This protein binds this small molecule.
Small molecule (SMILES): OC[C@H]1O[C@@H](O[C@H]2[C@H](O)[C@@H](O)[C@H](O[C@H]3[C@H](O)[C@@H](O)[C@H](O[C@H]4[C@H](O)[C@@H](O)[C@H](O)O[C@@H]4CO)O[C@@H]3CO)O[C@@H]2CO)[C@H](O)[C@@H](O)[C@@H]1O

Binding-site contacts:
Ligand atom O6 contacts residue ASP179 of chain 1.A at 3.5 Å (salt-bridge).
Ligand atom O6 contacts residue TRP376 of chain 1.A at 3.6 Å.
Ligand atom O4 contacts residue TRP367 of chain 1.A at 3.7 Å.
Ligand atom O6 contacts residue ASP214 of chain 1.A at 2.7 Å (salt-bridge).
Ligand atom O3 contacts residue TRP367 of chain 1.A at 3.5 Å.
Ligand atom O4 contacts residue TRP376 of chain 1.A at 3.6 Å.
Ligand atom O3 contacts residue ARG107 of chain 1.A at 3.0 Å (salt-bridge).
Ligand atom O5 contacts residue ARG267 of chain 1.A at 3.8 Å.
Ligand atom C3 contacts residue ARG107 of chain 1.A at 3.7 Å.
Ligand atom C4 contacts residue TRP367 of chain 1.A at 3.5 Å (hydrophobic).
Ligand atom O2 contacts residue ASP259 of chain 1.A at 2.8 Å (salt-bridge).
Ligand atom C1 contacts residue ARG394 of chain 1.A at 3.7 Å.
Ligand atom C2 contacts residue TYR145 of chain 1.A at 3.8 Å (hydrophobic).
Ligand atom O6 contacts residue THR246 of chain 1.A at 3.0 Å (h-bond).
Ligand atom O6 contacts residue ARG251 of chain 1.A at 2.9 Å (salt-bridge).
Ligand atom C2 contacts residue PRO258 of chain 1.A at 3.4 Å (hydrophobic).
Ligand atom C2 contacts residue TRP367 of chain 1.A at 3.8 Å (hydrophobic).
Ligand atom O4 contacts residue ASP259 of chain 1.A at 3.7 Å.
Ligand atom C6 contacts residue THR246 of chain 1.A at 3.8 Å.
Ligand atom C3 contacts residue ASP259 of chain 1.A at 3.7 Å.
Ligand atom O5 contacts residue ARG251 of chain 1.A at 3.3 Å (salt-bridge).
Ligand atom C2 contacts residue ASP259 of chain 1.A at 3.6 Å.
Ligand atom O1 contacts residue ARG394 of chain 1.A at 2.9 Å (salt-bridge).
Ligand atom O6 contacts residue ARG394 of chain 1.A at 3.0 Å (salt-bridge).
Ligand atom C6 contacts residue ARG394 of chain 1.A at 3.8 Å.
Ligand atom O6 contacts residue TYR247 of chain 1.A at 2.8 Å (h-bond).
Ligand atom C6 contacts residue ASP262 of chain 1.A at 3.8 Å.
Ligand atom O5 contacts residue TYR247 of chain 1.A at 3.6 Å (h-bond).
Ligand atom O6 contacts residue GLN175 of chain 1.A at 3.8 Å.
Ligand atom C6 contacts residue TYR247 of chain 1.A at 3.7 Å (hydrophobic).
Ligand atom O2 contacts residue THR246 of chain 1.A at 3.0 Å (h-bond).
Ligand atom C6 contacts residue ARG267 of chain 1.A at 3.8 Å.
Ligand atom O3 contacts residue ARG251 of chain 1.A at 3.3 Å (salt-bridge).
Ligand atom O6 contacts residue GLN212 of chain 1.A at 3.3 Å (h-bond).
Ligand atom O5 contacts residue ARG394 of chain 1.A at 3.3 Å (salt-bridge).
Ligand atom O3 contacts residue GLN175 of chain 1.A at 3.7 Å.
Ligand atom O2 contacts residue TYR145 of chain 1.A at 3.0 Å (h-bond).
Ligand atom C4 contacts residue ARG107 of chain 1.A at 3.5 Å.
Ligand atom O4 contacts residue TRP38 of chain 1.A at 3.7 Å.
Ligand atom O1 contacts residue ARG267 of chain 1.A at 3.7 Å.

Sequence of chain 1.A:
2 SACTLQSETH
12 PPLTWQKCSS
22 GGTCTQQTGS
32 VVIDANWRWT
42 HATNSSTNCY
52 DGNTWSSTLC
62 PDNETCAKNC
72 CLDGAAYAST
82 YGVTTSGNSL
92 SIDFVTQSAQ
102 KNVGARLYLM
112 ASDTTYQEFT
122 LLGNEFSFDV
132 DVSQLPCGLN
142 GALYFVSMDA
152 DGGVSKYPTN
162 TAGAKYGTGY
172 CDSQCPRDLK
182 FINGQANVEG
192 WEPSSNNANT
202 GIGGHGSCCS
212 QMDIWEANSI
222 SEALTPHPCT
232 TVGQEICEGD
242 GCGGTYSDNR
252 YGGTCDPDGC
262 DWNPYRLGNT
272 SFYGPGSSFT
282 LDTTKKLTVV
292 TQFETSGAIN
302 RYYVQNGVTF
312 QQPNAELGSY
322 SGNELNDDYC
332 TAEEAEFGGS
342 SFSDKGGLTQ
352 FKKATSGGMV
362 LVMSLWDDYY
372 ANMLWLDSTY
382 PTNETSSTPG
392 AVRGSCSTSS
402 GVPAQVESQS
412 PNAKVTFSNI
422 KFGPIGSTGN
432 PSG